Sequence of chain 1.A:
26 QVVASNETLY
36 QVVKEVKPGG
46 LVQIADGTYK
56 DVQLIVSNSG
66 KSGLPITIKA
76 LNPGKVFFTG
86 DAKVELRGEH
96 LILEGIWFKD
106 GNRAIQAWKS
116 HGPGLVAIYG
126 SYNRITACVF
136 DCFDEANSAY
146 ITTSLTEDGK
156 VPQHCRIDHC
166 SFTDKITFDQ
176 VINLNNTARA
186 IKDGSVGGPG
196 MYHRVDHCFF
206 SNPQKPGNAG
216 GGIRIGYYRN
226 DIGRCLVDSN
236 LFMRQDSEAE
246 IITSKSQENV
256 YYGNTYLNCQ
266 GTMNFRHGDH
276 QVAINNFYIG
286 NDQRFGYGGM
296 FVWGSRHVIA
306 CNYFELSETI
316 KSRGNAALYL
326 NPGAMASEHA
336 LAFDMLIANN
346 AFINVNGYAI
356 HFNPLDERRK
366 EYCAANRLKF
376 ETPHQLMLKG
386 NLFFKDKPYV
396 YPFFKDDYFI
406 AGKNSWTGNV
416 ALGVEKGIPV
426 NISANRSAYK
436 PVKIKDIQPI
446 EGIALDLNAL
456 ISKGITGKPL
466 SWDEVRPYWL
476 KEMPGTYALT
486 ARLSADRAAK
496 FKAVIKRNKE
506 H

Binding-site contacts:
Ligand atom O5 contacts residue ASP233 of chain 1.A at 3.8 Å.
Ligand atom O3 contacts residue TYR257 of chain 1.A at 3.3 Å.
Ligand atom C5 contacts residue SER234 of chain 1.A at 2.7 Å.
Ligand atom O2 contacts residue SER234 of chain 1.A at 3.6 Å.
Ligand atom C6 contacts residue ASN280 of chain 1.A at 3.4 Å.
Ligand atom O6 contacts residue HIS202 of chain 1.A at 2.7 Å.
Ligand atom C6 contacts residue HIS202 of chain 1.A at 3.4 Å.
Ligand atom O6B contacts residue ARG199 of chain 1.A at 4.1 Å.
Ligand atom C3 contacts residue LEU465 of chain 1.A at 4.0 Å (hydrophobic).
Ligand atom C2 contacts residue SER234 of chain 1.A at 2.4 Å.
Ligand atom C1 contacts residue ARG199 of chain 1.A at 3.8 Å.
Ligand atom C1 contacts residue ASP233 of chain 1.A at 3.5 Å.
Ligand atom O4 contacts residue PHE282 of chain 1.A at 3.2 Å.
Ligand atom O4 contacts residue LYS463 of chain 1.A at 2.7 Å (salt-bridge).
Ligand atom O6 contacts residue GLU469 of chain 1.A at 4.1 Å.
Ligand atom C5 contacts residue HIS202 of chain 1.A at 4.1 Å.
Ligand atom C3 contacts residue LYS463 of chain 1.A at 3.7 Å.
Ligand atom O5 contacts residue ARG199 of chain 1.A at 3.2 Å (salt-bridge).
Ligand atom O3 contacts residue LYS463 of chain 1.A at 3.0 Å (salt-bridge).
Ligand atom O6B contacts residue HIS202 of chain 1.A at 3.1 Å (h-bond).
Ligand atom C6 contacts residue SER234 of chain 1.A at 4.1 Å.
Ligand atom C6 contacts residue HIS202 of chain 1.A at 3.6 Å.
Ligand atom O3 contacts residue GLY462 of chain 1.A at 3.9 Å.
Ligand atom O6A contacts residue HIS202 of chain 1.A at 3.7 Å.
Ligand atom C1 contacts residue HIS202 of chain 1.A at 3.8 Å.
Ligand atom C4 contacts residue GLY462 of chain 1.A at 4.0 Å.
Ligand atom C1 contacts residue SER234 of chain 1.A at 1.4 Å.
Ligand atom O5 contacts residue HIS202 of chain 1.A at 3.0 Å.
Ligand atom C4 contacts residue SER234 of chain 1.A at 3.3 Å.
Ligand atom C2 contacts residue ASP233 of chain 1.A at 3.7 Å.
Ligand atom C5 contacts residue HIS202 of chain 1.A at 3.8 Å.
Ligand atom O5 contacts residue SER234 of chain 1.A at 2.3 Å (h-bond).
Ligand atom O2 contacts residue ASP233 of chain 1.A at 4.0 Å.
Ligand atom C6 contacts residue GLY258 of chain 1.A at 3.5 Å.
Ligand atom C4 contacts residue LYS463 of chain 1.A at 3.7 Å.
Ligand atom O3 contacts residue SER234 of chain 1.A at 4.1 Å.
Ligand atom C1 contacts residue ASP233 of chain 1.A at 3.4 Å.
Ligand atom C3 contacts residue SER234 of chain 1.A at 2.8 Å.
Ligand atom O5 contacts residue HIS202 of chain 1.A at 3.8 Å.
Ligand atom O2 contacts residue GLY462 of chain 1.A at 3.7 Å.

The protein below binds the small molecule below.
Small molecule (SMILES): CO[C@@H]1[C@H](O[C@@H]2CO[C@@H](O[C@H]3[C@H](O)[C@@H](O)[C@@H](O[C@@H]4CO[C@H](CO)[C@@H](O[C@@H]5O[C@@H](C)[C@H](O)[C@@H](O)[C@H]5O)[C@@H]4O)O[C@@H]3C(=O)O)[C@H](O)[C@H]2O)OC[C@@H](O[C@@H]2O[C@H](CO)[C@@H](O)[C@H](O)[C@H]2O)[C@H]1O[C@H]1O[C@H](CO)C[C@H](O)[C@H]1O